Binding-site contacts:
Ligand atom C8 contacts residue GLY9 of chain 1.I at 3.6 Å.
Ligand atom C3 contacts residue ASN13 of chain 1.I at 3.8 Å.
Ligand atom C2 contacts residue ASN13 of chain 1.I at 2.5 Å.
Ligand atom C1 contacts residue ASN13 of chain 1.I at 1.4 Å.
Ligand atom C4 contacts residue ASN13 of chain 1.I at 4.3 Å.
Ligand atom N2 contacts residue GLY9 of chain 1.I at 4.4 Å.
Ligand atom C8 contacts residue PHE8 of chain 1.I at 4.1 Å (hydrophobic).
Ligand atom C7 contacts residue GLY9 of chain 1.I at 4.3 Å.
Ligand atom O5 contacts residue ASN13 of chain 1.I at 2.4 Å (h-bond).
Ligand atom C5 contacts residue ASN13 of chain 1.I at 3.7 Å.
Ligand atom C7 contacts residue ASN13 of chain 1.I at 3.4 Å.
Ligand atom N2 contacts residue ASN13 of chain 1.I at 3.0 Å (h-bond).
Ligand atom O7 contacts residue ASN13 of chain 1.I at 3.5 Å (h-bond).

Sequence of chain 1.I:
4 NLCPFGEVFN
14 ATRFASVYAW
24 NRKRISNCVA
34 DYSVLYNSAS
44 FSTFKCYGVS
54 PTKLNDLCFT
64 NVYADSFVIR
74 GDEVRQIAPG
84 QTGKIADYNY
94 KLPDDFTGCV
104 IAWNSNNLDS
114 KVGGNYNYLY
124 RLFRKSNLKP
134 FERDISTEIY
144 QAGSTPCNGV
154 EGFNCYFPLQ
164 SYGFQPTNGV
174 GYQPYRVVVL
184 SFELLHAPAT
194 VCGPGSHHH

The protein below binds the small molecule below.
Small molecule (SMILES): CC(=O)N[C@@H]1[C@@H](O)[C@H](O)[C@@H](CO)O[C@H]1O